The protein below binds the small molecule below.
Small molecule (SMILES): CCOC(=O)CC[C@H](C[C@@H]1CCNC1=O)NC(=O)[C@H](CC(C)C)NC(=O)[C@@H](NC(=O)[C@H](CO)NC(=O)OC(C)(C)C)C(C)C

Binding-site contacts:
Ligand atom O88 contacts residue GLY146 of chain 1.A at 3.0 Å (h-bond).
Ligand atom OG contacts residue LYS191 of chain 1.A at 2.9 Å (salt-bridge).
Ligand atom C2 contacts residue HIS194 of chain 1.A at 3.6 Å.
Ligand atom CA contacts residue GLU169 of chain 1.A at 3.8 Å.
Ligand atom O contacts residue MET168 of chain 1.A at 3.3 Å.
Ligand atom N49 contacts residue CYS148 of chain 1.A at 2.9 Å (h-bond).
Ligand atom C59 contacts residue HIS166 of chain 1.A at 3.8 Å.
Ligand atom C contacts residue GLN167 of chain 1.A at 3.8 Å.
Ligand atom C57 contacts residue CYS148 of chain 1.A at 2.7 Å (hydrophobic).
Ligand atom O2 contacts residue HIS194 of chain 1.A at 3.7 Å.
Ligand atom N contacts residue GLU169 of chain 1.A at 2.8 Å (salt-bridge).
Ligand atom C contacts residue VAL193 of chain 1.A at 3.7 Å (hydrophobic).
Ligand atom C82 contacts residue CYS148 of chain 1.A at 2.8 Å (hydrophobic).
Ligand atom N contacts residue VAL193 of chain 1.A at 2.9 Å (h-bond).
Ligand atom CA contacts residue GLN167 of chain 1.A at 3.7 Å.
Ligand atom C59 contacts residue CYS148 of chain 1.A at 3.2 Å (hydrophobic).
Ligand atom C63 contacts residue CYS148 of chain 1.A at 1.8 Å (hydrophobic).
Ligand atom N contacts residue GLN192 of chain 1.A at 2.9 Å (h-bond).
Ligand atom N49 contacts residue GLN167 of chain 1.A at 3.0 Å (h-bond).
Ligand atom OG contacts residue GLN195 of chain 1.A at 3.0 Å (h-bond).
Ligand atom C73 contacts residue CSO145 of chain 1.A at 3.7 Å.
Ligand atom C65 contacts residue GLU169 of chain 1.A at 3.5 Å.
Ligand atom O contacts residue GLU169 of chain 1.A at 2.9 Å (salt-bridge).
Ligand atom C contacts residue GLU169 of chain 1.A at 3.6 Å.
Ligand atom O contacts residue GLN192 of chain 1.A at 3.4 Å.
Ligand atom OG contacts residue VAL193 of chain 1.A at 3.1 Å (h-bond).
Ligand atom N69 contacts residue PHE143 of chain 1.A at 3.2 Å (h-bond).
Ligand atom C65 contacts residue HIS166 of chain 1.A at 3.7 Å.
Ligand atom CA contacts residue GLU169 of chain 1.A at 3.5 Å.
Ligand atom O88 contacts residue CSO145 of chain 1.A at 3.6 Å.
Ligand atom C82 contacts residue HIS41 of chain 1.A at 3.3 Å.
Ligand atom C contacts residue GLN192 of chain 1.A at 3.7 Å.
Ligand atom O66 contacts residue HIS166 of chain 1.A at 2.7 Å (h-bond).
Ligand atom CA contacts residue GLN192 of chain 1.A at 3.6 Å.
Ligand atom O66 contacts residue GLU169 of chain 1.A at 3.6 Å.
Ligand atom CB contacts residue GLN195 of chain 1.A at 3.8 Å.
Ligand atom O66 contacts residue HIS175 of chain 1.A at 3.5 Å.
Ligand atom O2 contacts residue VAL193 of chain 1.A at 3.3 Å (h-bond).
Ligand atom O66 contacts residue PHE143 of chain 1.A at 3.4 Å.
Ligand atom N69 contacts residue GLU169 of chain 1.A at 3.1 Å (salt-bridge).

Sequence of chain 1.A:
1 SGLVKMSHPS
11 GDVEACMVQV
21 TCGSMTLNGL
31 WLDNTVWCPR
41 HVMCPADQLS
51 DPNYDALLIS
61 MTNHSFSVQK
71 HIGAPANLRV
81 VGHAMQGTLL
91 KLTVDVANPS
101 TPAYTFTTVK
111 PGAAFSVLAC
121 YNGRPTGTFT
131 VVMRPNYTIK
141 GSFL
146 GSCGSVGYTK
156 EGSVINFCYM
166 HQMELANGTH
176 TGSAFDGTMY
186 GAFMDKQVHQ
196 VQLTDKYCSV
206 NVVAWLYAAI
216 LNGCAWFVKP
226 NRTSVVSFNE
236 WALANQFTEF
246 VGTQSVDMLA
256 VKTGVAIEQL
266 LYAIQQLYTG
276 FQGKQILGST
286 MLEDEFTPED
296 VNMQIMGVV